Binding-site contacts:
Ligand atom O2P contacts residue TYR134 of chain 1.A at 2.6 Å (h-bond).
Ligand atom CB contacts residue ASN179 of chain 1.A at 3.4 Å.
Ligand atom O3P contacts residue ARG133 of chain 1.A at 2.9 Å (salt-bridge).
Ligand atom N contacts residue VAL182 of chain 1.A at 3.7 Å.
Ligand atom N contacts residue ASN179 of chain 1.A at 2.8 Å (h-bond).
Ligand atom O contacts residue LYS53 of chain 1.A at 3.8 Å.
Ligand atom O1P contacts residue ARG60 of chain 1.A at 3.0 Å (salt-bridge).
Ligand atom CD2 contacts residue GLY175 of chain 1.A at 4.1 Å.
Ligand atom O contacts residue VAL182 of chain 1.A at 3.6 Å.
Ligand atom C contacts residue LEU178 of chain 1.A at 3.9 Å (hydrophobic).
Ligand atom P contacts residue LYS53 of chain 1.A at 3.6 Å.
Ligand atom CD1 contacts residue GLY175 of chain 1.A at 4.0 Å.
Ligand atom CA contacts residue ASN179 of chain 1.A at 3.7 Å.
Ligand atom CD1 contacts residue LEU226 of chain 1.A at 4.1 Å (hydrophobic).
Ligand atom P contacts residue TYR134 of chain 1.A at 3.8 Å.
Ligand atom CB contacts residue ARG133 of chain 1.A at 3.8 Å.
Ligand atom CA contacts residue VAL182 of chain 1.A at 3.9 Å (hydrophobic).
Ligand atom O3P contacts residue TYR134 of chain 1.A at 4.2 Å.
Ligand atom O2P contacts residue ASN179 of chain 1.A at 4.0 Å.
Ligand atom N contacts residue LEU178 of chain 1.A at 3.5 Å.
Ligand atom O2P contacts residue ARG133 of chain 1.A at 2.9 Å (salt-bridge).
Ligand atom P contacts residue ARG133 of chain 1.A at 3.7 Å.
Ligand atom O2P contacts residue LYS53 of chain 1.A at 3.1 Å.
Ligand atom C contacts residue VAL182 of chain 1.A at 3.6 Å (hydrophobic).
Ligand atom O1P contacts residue TYR134 of chain 1.A at 4.2 Å.
Ligand atom O3P contacts residue ARG60 of chain 1.A at 2.9 Å (salt-bridge).
Ligand atom CD1 contacts residue ILE223 of chain 1.A at 4.2 Å (hydrophobic).
Ligand atom CB contacts residue LEU178 of chain 1.A at 3.9 Å (hydrophobic).
Ligand atom C contacts residue ASN230 of chain 1.A at 3.8 Å.
Ligand atom O contacts residue ASN230 of chain 1.A at 3.0 Å (h-bond).
Ligand atom CA contacts residue ASN230 of chain 1.A at 3.5 Å.
Ligand atom P contacts residue ARG60 of chain 1.A at 3.6 Å.
Ligand atom CB contacts residue ASN179 of chain 1.A at 3.5 Å.
Ligand atom O1P contacts residue LYS53 of chain 1.A at 2.5 Å (salt-bridge).
Ligand atom CD2 contacts residue LYS126 of chain 1.A at 4.1 Å.
Ligand atom CD1 contacts residue LEU178 of chain 1.A at 4.0 Å (hydrophobic).
Ligand atom CA contacts residue LEU178 of chain 1.A at 3.6 Å (hydrophobic).
Ligand atom CA contacts residue ASN179 of chain 1.A at 3.4 Å.
Ligand atom O contacts residue LEU178 of chain 1.A at 3.8 Å.
Ligand atom C contacts residue ASN179 of chain 1.A at 3.6 Å.

A protein and the small-molecule ligand that binds it are described below.
Small molecule (SMILES): CC(C)C[C@H](NC(=O)[C@H](COP(=O)(O)O)NC(=O)CN)C(=O)NCC=O

Sequence of chain 1.A:
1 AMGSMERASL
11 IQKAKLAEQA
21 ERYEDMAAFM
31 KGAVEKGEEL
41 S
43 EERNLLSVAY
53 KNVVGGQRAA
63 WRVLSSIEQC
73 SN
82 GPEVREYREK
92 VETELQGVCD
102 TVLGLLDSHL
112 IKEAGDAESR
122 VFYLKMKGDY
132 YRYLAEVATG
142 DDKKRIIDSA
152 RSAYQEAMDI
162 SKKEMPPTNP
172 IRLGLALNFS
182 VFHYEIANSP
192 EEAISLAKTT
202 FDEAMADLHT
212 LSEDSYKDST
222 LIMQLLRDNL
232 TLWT